Binding-site contacts:
Ligand atom C4 contacts residue LEU138 of chain 1.A at 3.6 Å (hydrophobic).
Ligand atom N2 contacts residue GLU86 of chain 1.A at 3.6 Å.
Ligand atom C18 contacts residue TYR87 of chain 1.A at 3.3 Å (hydrophobic).
Ligand atom C22 contacts residue GLU92 of chain 1.A at 3.8 Å.
Ligand atom C14 contacts residue ILE16 of chain 1.A at 3.5 Å (hydrophobic).
Ligand atom C8 contacts residue CYS88 of chain 1.A at 3.6 Å (hydrophobic).
Ligand atom C10 contacts residue TYR87 of chain 1.A at 3.6 Å (hydrophobic).
Ligand atom N2 contacts residue TYR87 of chain 1.A at 3.8 Å.
Ligand atom C18 contacts residue PRO89 of chain 1.A at 3.7 Å (hydrophobic).
Ligand atom N3 contacts residue CYS88 of chain 1.A at 3.7 Å.
Ligand atom N4 contacts residue LEU26 of chain 1.A at 3.8 Å.
Ligand atom C8 contacts residue ALA37 of chain 1.A at 3.3 Å (hydrophobic).
Ligand atom C21 contacts residue GLU92 of chain 1.A at 3.4 Å.
Ligand atom C11 contacts residue PRO89 of chain 1.A at 3.6 Å (hydrophobic).
Ligand atom N3 contacts residue ALA37 of chain 1.A at 3.9 Å.
Ligand atom C8 contacts residue GLU86 of chain 1.A at 3.2 Å.
Ligand atom C12 contacts residue LEU26 of chain 1.A at 3.7 Å (hydrophobic).
Ligand atom C20 contacts residue GLU92 of chain 1.A at 3.8 Å.
Ligand atom C9 contacts residue CYS88 of chain 1.A at 3.4 Å (hydrophobic).
Ligand atom C20 contacts residue THR18 of chain 1.A at 3.8 Å.
Ligand atom C1 contacts residue LEU85 of chain 1.A at 3.7 Å (hydrophobic).
Ligand atom C11 contacts residue LEU26 of chain 1.A at 3.8 Å (hydrophobic).
Ligand atom C6 contacts residue ALA37 of chain 1.A at 3.9 Å (hydrophobic).
Ligand atom C14 contacts residue CYS88 of chain 1.A at 3.8 Å (hydrophobic).
Ligand atom N2 contacts residue ALA37 of chain 1.A at 3.5 Å.
Ligand atom C7 contacts residue LEU138 of chain 1.A at 3.5 Å (hydrophobic).
Ligand atom N2 contacts residue CYS88 of chain 1.A at 2.9 Å (h-bond).
Ligand atom C11 contacts residue TYR87 of chain 1.A at 3.5 Å (hydrophobic).
Ligand atom C7 contacts residue ALA37 of chain 1.A at 3.6 Å (hydrophobic).
Ligand atom C24 contacts residue ILE16 of chain 1.A at 3.8 Å (hydrophobic).
Ligand atom C21 contacts residue GLY17 of chain 1.A at 3.2 Å.
Ligand atom C10 contacts residue LEU26 of chain 1.A at 3.6 Å (hydrophobic).
Ligand atom C9 contacts residue LEU26 of chain 1.A at 3.9 Å (hydrophobic).
Ligand atom C1 contacts residue ILE148 of chain 1.A at 3.6 Å (hydrophobic).
Ligand atom C2 contacts residue ILE148 of chain 1.A at 3.6 Å (hydrophobic).
Ligand atom C5 contacts residue CYS69 of chain 1.A at 3.7 Å (hydrophobic).
Ligand atom C17 contacts residue TYR87 of chain 1.A at 3.6 Å (hydrophobic).
Ligand atom N1 contacts residue ILE148 of chain 1.A at 3.8 Å.
Ligand atom N6 contacts residue GLU92 of chain 1.A at 2.8 Å (salt-bridge).
Ligand atom C10 contacts residue CYS88 of chain 1.A at 3.5 Å (hydrophobic).

Sequence of chain 1.A:
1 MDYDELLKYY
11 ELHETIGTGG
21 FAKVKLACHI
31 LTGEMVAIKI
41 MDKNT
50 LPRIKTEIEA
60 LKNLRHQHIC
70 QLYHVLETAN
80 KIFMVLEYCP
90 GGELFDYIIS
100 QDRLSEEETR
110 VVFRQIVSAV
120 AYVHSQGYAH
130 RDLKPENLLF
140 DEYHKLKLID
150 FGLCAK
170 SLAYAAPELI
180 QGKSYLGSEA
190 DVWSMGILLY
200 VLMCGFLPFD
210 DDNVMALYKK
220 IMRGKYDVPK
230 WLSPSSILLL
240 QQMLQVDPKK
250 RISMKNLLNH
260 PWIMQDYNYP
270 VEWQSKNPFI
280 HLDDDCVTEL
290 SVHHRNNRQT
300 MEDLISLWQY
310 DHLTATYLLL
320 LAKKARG

The small molecule below binds the protein below.
Small molecule (SMILES): CN1CCN(c2ccc(-n3cc(-c4ccncc4OCC4CCNCC4)cn3)cc2)CC1